Binding-site contacts:
Ligand atom C4 contacts residue ARG56 of chain 1.F at 4.0 Å.
Ligand atom C8 contacts residue PRO58 of chain 1.F at 3.2 Å (hydrophobic).
Ligand atom C2 contacts residue ARG56 of chain 1.F at 4.1 Å.
Ligand atom N9 contacts residue ARG56 of chain 1.F at 4.0 Å.
Ligand atom OP3 contacts residue PRO58 of chain 1.F at 3.1 Å (h-bond).
Ligand atom C2 contacts residue PHE66 of chain 1.F at 3.7 Å (hydrophobic).
Ligand atom OP1 contacts residue GLN107 of chain 1.F at 3.3 Å (h-bond).
Ligand atom C5 contacts residue PRO58 of chain 1.F at 3.7 Å (hydrophobic).
Ligand atom OP2 contacts residue LYS29 of chain 1.F at 3.7 Å.
Ligand atom O3' contacts residue GLN107 of chain 1.F at 3.9 Å.
Ligand atom OP1 contacts residue THR15 of chain 1.F at 4.1 Å.
Ligand atom O4' contacts residue GLN108 of chain 1.F at 3.9 Å.
Ligand atom C6 contacts residue PHE66 of chain 1.F at 3.7 Å (hydrophobic).
Ligand atom OP3 contacts residue LYS19 of chain 1.F at 2.9 Å (salt-bridge).
Ligand atom N2 contacts residue ARG56 of chain 1.F at 3.8 Å.
Ligand atom N2 contacts residue PHE66 of chain 1.F at 3.9 Å.
Ligand atom OP2 contacts residue PRO58 of chain 1.F at 2.5 Å (h-bond).
Ligand atom C5' contacts residue SER74 of chain 1.F at 3.6 Å.
Ligand atom P contacts residue PRO58 of chain 1.F at 3.3 Å.
Ligand atom OP1 contacts residue ASN16 of chain 1.F at 3.5 Å (h-bond).
Ligand atom OP1 contacts residue LYS29 of chain 1.F at 2.6 Å (salt-bridge).
Ligand atom N1 contacts residue PHE66 of chain 1.F at 3.5 Å.
Ligand atom C4' contacts residue GLN107 of chain 1.F at 3.5 Å.
Ligand atom O4' contacts residue ARG56 of chain 1.F at 2.6 Å (salt-bridge).
Ligand atom N7 contacts residue PRO58 of chain 1.F at 3.2 Å.
Ligand atom O6 contacts residue PHE66 of chain 1.F at 3.8 Å.
Ligand atom OP2 contacts residue ALA109 of chain 1.F at 3.7 Å.
Ligand atom P contacts residue LYS29 of chain 1.F at 3.9 Å.
Ligand atom O5' contacts residue PRO58 of chain 1.F at 3.7 Å.
Ligand atom N3 contacts residue ARG56 of chain 1.F at 3.7 Å.
Ligand atom OP2 contacts residue GLN107 of chain 1.F at 3.9 Å.
Ligand atom C5' contacts residue GLN107 of chain 1.F at 3.5 Å.
Ligand atom C5' contacts residue ALA109 of chain 1.F at 3.8 Å (hydrophobic).
Ligand atom C4' contacts residue ARG56 of chain 1.F at 3.4 Å.
Ligand atom C4' contacts residue GLN108 of chain 1.F at 3.9 Å.
Ligand atom C1' contacts residue ARG56 of chain 1.F at 3.6 Å.
Ligand atom OP3 contacts residue ASN16 of chain 1.F at 3.8 Å.
Ligand atom C5' contacts residue GLN108 of chain 1.F at 3.6 Å.
Ligand atom P contacts residue GLN107 of chain 1.F at 3.8 Å.
Ligand atom P contacts residue LYS19 of chain 1.F at 4.0 Å.

Sequence of chain 1.F:
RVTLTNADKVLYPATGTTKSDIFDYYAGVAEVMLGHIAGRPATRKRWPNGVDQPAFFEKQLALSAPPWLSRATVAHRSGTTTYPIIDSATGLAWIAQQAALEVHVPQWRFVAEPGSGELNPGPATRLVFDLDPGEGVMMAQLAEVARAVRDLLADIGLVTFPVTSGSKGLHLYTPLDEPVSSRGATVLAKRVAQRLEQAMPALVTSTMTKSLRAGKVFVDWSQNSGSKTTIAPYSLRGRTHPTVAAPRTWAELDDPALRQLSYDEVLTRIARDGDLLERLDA

The small molecule below binds the protein below.
Small molecule (SMILES): Nc1ccn([C@H]2C[C@H](O[P](=O)(O)OC[C@H]3O[C@@H](n4cnc5c(=O)nc(N)[nH]c54)C[C@@H]3O[P](=O)(O)OC[C@H]3O[C@@H](n4cnc5c(=O)nc(N)[nH]c54)C[C@@H]3O[P](=O)(O)OC[C@H]3O[C@@H](n4ccc(N)nc4=O)C[C@@H]3O)[C@@H](CO[P](=O)(O)O[C@H]3C[C@H](n4cnc5c(=O)nc(N)[nH]c54)O[C@@H]3COP(=O)(O)O)O2)c(=O)n1